Binding-site contacts:
Ligand atom C3 contacts residue GLU168 of chain 2.D at 4.2 Å.
Ligand atom C4 contacts residue PHE185 of chain 2.D at 3.9 Å (hydrophobic).
Ligand atom C4 contacts residue THR169 of chain 2.D at 3.3 Å.
Ligand atom O3 contacts residue ASP186 of chain 2.D at 3.7 Å.
Ligand atom O2 contacts residue LYS173 of chain 2.D at 4.0 Å.
Ligand atom C6 contacts residue ARG184 of chain 2.D at 3.6 Å.
Ligand atom C4 contacts residue ASP186 of chain 2.D at 4.2 Å.
Ligand atom C3 contacts residue ASP186 of chain 2.D at 4.1 Å.
Ligand atom O3 contacts residue ARG188 of chain 2.D at 3.9 Å.
Ligand atom C4 contacts residue ILE171 of chain 2.D at 3.0 Å (hydrophobic).
Ligand atom C5 contacts residue ALA172 of chain 2.D at 3.7 Å (hydrophobic).
Ligand atom C3 contacts residue ILE171 of chain 2.D at 4.1 Å (hydrophobic).
Ligand atom O1 contacts residue ARG188 of chain 2.D at 3.9 Å.
Ligand atom C2 contacts residue THR169 of chain 2.D at 4.3 Å.
Ligand atom O6 contacts residue ASP186 of chain 2.D at 3.0 Å (salt-bridge).
Ligand atom C4 contacts residue GLU168 of chain 2.D at 4.1 Å.
Ligand atom C5 contacts residue LYS173 of chain 2.D at 4.5 Å.
Ligand atom C2 contacts residue ILE171 of chain 2.D at 3.9 Å (hydrophobic).
Ligand atom C3 contacts residue THR169 of chain 2.D at 3.7 Å.
Ligand atom C5 contacts residue ASP186 of chain 2.D at 3.9 Å.
Ligand atom C6 contacts residue ASP186 of chain 2.D at 3.3 Å.
Ligand atom O6 contacts residue ARG184 of chain 2.D at 3.0 Å (salt-bridge).
Ligand atom C6 contacts residue ILE171 of chain 2.D at 4.2 Å (hydrophobic).
Ligand atom C5 contacts residue PHE185 of chain 2.D at 3.6 Å (hydrophobic).
Ligand atom C4 contacts residue ALA172 of chain 2.D at 4.3 Å (hydrophobic).
Ligand atom C5 contacts residue ILE171 of chain 2.D at 3.0 Å (hydrophobic).
Ligand atom C5 contacts residue ARG184 of chain 2.D at 3.5 Å.
Ligand atom C6 contacts residue PHE185 of chain 2.D at 3.9 Å (hydrophobic).
Ligand atom O6 contacts residue PHE185 of chain 2.D at 3.5 Å.
Ligand atom C2 contacts residue GLU168 of chain 2.D at 3.5 Å.
Ligand atom C5 contacts residue THR169 of chain 2.D at 4.4 Å.

Sequence of chain 2.D:
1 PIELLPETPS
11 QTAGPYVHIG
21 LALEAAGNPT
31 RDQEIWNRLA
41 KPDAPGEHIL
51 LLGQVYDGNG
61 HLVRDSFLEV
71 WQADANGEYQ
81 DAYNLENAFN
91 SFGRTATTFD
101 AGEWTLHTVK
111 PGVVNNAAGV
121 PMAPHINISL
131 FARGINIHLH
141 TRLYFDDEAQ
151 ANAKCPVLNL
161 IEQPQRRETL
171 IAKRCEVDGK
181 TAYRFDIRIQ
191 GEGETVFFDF

A small-molecule ligand and the protein it binds are described below.
Small molecule (SMILES): O=C(O)C[C@H]1C=CC(=O)O1